This small molecule binds to this protein.
Small molecule (SMILES): C[C@H]1SC(N)=N[C@](C)(c2cc(NC(=O)c3cnc(OCF)cn3)ccc2F)[C@H]1F

Binding-site contacts:
Ligand atom F1 contacts residue PHE131 of chain 1.A at 3.2 Å.
Ligand atom C9 contacts residue ALA358 of chain 1.A at 3.6 Å (hydrophobic).
Ligand atom C contacts residue TYR94 of chain 1.A at 3.5 Å (hydrophobic).
Ligand atom N3 contacts residue ASP55 of chain 1.A at 2.8 Å (salt-bridge).
Ligand atom N4 contacts residue ASP251 of chain 1.A at 2.8 Å (salt-bridge).
Ligand atom C10 contacts residue GLN35 of chain 1.A at 3.6 Å.
Ligand atom F contacts residue GLY34 of chain 1.A at 3.6 Å.
Ligand atom O contacts residue ALA358 of chain 1.A at 3.4 Å.
Ligand atom C7 contacts residue GLY253 of chain 1.A at 3.5 Å.
Ligand atom C10 contacts residue GLY36 of chain 1.A at 3.4 Å.
Ligand atom C14 contacts residue ASP55 of chain 1.A at 3.6 Å.
Ligand atom C9 contacts residue THR255 of chain 1.A at 3.5 Å.
Ligand atom O contacts residue THR255 of chain 1.A at 3.4 Å (h-bond).
Ligand atom C8 contacts residue GLY36 of chain 1.A at 3.5 Å.
Ligand atom C10 contacts residue GLY34 of chain 1.A at 3.5 Å.
Ligand atom C1 contacts residue ASP55 of chain 1.A at 3.5 Å.
Ligand atom F2 contacts residue DMS1 of chain 1.E at 3.2 Å.
Ligand atom C4 contacts residue GLY253 of chain 1.A at 3.5 Å.
Ligand atom C14 contacts residue GLY253 of chain 1.A at 3.6 Å.
Ligand atom C10 contacts residue THR255 of chain 1.A at 3.5 Å.
Ligand atom N1 contacts residue GLY253 of chain 1.A at 3.0 Å (h-bond).
Ligand atom C contacts residue ASP55 of chain 1.A at 3.2 Å.
Ligand atom O1 contacts residue ILE133 of chain 1.A at 3.5 Å.
Ligand atom C7 contacts residue THR254 of chain 1.A at 3.7 Å.
Ligand atom N2 contacts residue THR255 of chain 1.A at 2.9 Å (h-bond).
Ligand atom N contacts residue LEU53 of chain 1.A at 3.6 Å.
Ligand atom C13 contacts residue ILE141 of chain 1.A at 3.6 Å (hydrophobic).
Ligand atom N2 contacts residue GLY36 of chain 1.A at 3.1 Å (h-bond).
Ligand atom C6 contacts residue GLY253 of chain 1.A at 3.7 Å.
Ligand atom F1 contacts residue TYR94 of chain 1.A at 3.2 Å.
Ligand atom F2 contacts residue TYR94 of chain 1.A at 3.2 Å.
Ligand atom C3 contacts residue GLY253 of chain 1.A at 3.2 Å.
Ligand atom C7 contacts residue SER252 of chain 1.A at 3.2 Å.
Ligand atom C17 contacts residue TYR94 of chain 1.A at 3.6 Å (hydrophobic).
Ligand atom N2 contacts residue GLY34 of chain 1.A at 3.5 Å (h-bond).
Ligand atom N4 contacts residue GLY253 of chain 1.A at 3.7 Å.
Ligand atom N contacts residue GLY253 of chain 1.A at 2.9 Å (h-bond).
Ligand atom N4 contacts residue ASP55 of chain 1.A at 2.8 Å (salt-bridge).
Ligand atom C8 contacts residue THR255 of chain 1.A at 3.2 Å.
Ligand atom F contacts residue GLY36 of chain 1.A at 3.0 Å.

Sequence of chain 1.A:
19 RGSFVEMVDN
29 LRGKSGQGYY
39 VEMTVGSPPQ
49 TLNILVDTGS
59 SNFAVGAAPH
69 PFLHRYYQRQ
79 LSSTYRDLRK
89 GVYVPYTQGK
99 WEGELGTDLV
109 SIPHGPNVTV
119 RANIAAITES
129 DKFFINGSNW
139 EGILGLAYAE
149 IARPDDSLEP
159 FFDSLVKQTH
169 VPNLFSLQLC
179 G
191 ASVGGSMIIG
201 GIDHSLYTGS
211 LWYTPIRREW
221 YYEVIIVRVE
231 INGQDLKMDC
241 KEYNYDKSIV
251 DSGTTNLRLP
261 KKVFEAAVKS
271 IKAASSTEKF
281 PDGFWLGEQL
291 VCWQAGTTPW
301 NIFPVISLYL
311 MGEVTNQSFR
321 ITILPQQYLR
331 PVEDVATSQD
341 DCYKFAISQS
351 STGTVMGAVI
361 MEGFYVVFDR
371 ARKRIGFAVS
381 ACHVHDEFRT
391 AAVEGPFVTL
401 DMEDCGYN